Sequence of chain 2.A:
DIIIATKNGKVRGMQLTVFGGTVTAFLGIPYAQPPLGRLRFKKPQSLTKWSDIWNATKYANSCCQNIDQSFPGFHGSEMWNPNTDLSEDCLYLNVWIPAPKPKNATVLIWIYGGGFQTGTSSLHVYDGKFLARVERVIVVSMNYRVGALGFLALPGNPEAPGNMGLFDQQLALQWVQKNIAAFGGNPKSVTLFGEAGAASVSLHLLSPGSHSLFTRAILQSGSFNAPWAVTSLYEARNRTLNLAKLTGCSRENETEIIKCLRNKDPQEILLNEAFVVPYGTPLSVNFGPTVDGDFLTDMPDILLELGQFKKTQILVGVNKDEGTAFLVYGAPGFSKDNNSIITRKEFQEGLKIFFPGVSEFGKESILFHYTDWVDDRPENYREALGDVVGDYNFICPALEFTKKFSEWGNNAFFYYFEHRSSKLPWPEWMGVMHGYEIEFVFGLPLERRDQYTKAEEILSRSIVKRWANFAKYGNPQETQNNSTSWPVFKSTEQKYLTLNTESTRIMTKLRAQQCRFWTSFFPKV

Binding-site contacts:
Ligand atom O7 contacts residue ASN57 of chain 2.A at 3.5 Å (h-bond).
Ligand atom C8 contacts residue ASN57 of chain 2.A at 3.6 Å.
Ligand atom N2 contacts residue ASN57 of chain 2.A at 2.9 Å (h-bond).
Ligand atom C2 contacts residue ASN57 of chain 2.A at 3.2 Å.
Ligand atom C5 contacts residue ARG14 of chain 2.A at 4.5 Å.
Ligand atom O5 contacts residue ASN57 of chain 2.A at 3.9 Å.
Ligand atom O5 contacts residue ARG14 of chain 2.A at 4.1 Å.
Ligand atom C7 contacts residue ASN57 of chain 2.A at 3.0 Å.
Ligand atom C1 contacts residue ASN57 of chain 2.A at 2.9 Å.
Ligand atom C1 contacts residue ARG14 of chain 2.A at 3.5 Å.

The protein below binds the small molecule below.
Small molecule (SMILES): CC(=O)N[C@@H]1[C@@H](O)[C@H](O)[C@@H](CO)O[C@H]1O